Sequence of chain 1.B:
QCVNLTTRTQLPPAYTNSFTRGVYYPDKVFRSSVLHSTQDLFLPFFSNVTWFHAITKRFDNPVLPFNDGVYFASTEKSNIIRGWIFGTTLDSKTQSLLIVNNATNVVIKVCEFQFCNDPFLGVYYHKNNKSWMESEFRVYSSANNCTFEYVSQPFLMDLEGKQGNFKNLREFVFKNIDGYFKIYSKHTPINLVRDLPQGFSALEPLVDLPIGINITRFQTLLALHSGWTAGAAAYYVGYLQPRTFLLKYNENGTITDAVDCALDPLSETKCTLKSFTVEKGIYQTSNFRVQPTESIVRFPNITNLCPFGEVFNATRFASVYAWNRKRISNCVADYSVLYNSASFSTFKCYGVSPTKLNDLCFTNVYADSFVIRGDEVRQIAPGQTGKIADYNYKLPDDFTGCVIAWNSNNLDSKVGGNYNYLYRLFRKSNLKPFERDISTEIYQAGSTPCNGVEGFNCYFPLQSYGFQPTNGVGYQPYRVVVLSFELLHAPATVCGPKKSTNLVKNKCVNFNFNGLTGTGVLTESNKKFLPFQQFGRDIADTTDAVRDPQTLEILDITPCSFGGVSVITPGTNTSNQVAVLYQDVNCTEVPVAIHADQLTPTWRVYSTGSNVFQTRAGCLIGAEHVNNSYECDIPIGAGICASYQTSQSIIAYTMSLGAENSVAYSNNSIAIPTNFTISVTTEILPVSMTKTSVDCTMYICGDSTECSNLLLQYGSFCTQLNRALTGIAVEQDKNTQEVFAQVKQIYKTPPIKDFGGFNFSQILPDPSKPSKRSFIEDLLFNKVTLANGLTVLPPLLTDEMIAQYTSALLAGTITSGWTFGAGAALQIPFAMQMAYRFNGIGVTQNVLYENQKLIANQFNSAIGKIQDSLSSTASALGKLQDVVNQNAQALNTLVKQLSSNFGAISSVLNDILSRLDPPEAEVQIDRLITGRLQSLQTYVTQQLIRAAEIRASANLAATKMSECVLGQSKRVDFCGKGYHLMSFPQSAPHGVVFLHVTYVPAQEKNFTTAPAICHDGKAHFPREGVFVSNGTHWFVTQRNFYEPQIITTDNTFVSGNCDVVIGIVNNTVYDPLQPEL

This protein binds this small molecule.
Small molecule (SMILES): CC(=O)N[C@@H]1[C@@H](O)[C@H](O)[C@@H](CO)O[C@H]1O

Binding-site contacts:
Ligand atom C1 contacts residue ASN657 of chain 1.B at 1.5 Å.
Ligand atom O5 contacts residue ASN657 of chain 1.B at 2.5 Å (h-bond).
Ligand atom C3 contacts residue ASN657 of chain 1.B at 3.8 Å.
Ligand atom C2 contacts residue ASN657 of chain 1.B at 2.4 Å.
Ligand atom C5 contacts residue ASN657 of chain 1.B at 3.8 Å.
Ligand atom C4 contacts residue ASN657 of chain 1.B at 4.3 Å.
Ligand atom C6 contacts residue ASN657 of chain 1.B at 4.5 Å.
Ligand atom N2 contacts residue ASN657 of chain 1.B at 2.9 Å (h-bond).
Ligand atom C7 contacts residue ASN657 of chain 1.B at 3.9 Å.